Binding-site contacts:
Ligand atom C11 contacts residue TOJ1 of chain 1.F at 0.3 Å.
Ligand atom N3 contacts residue TO71 of chain 1.D at 0.2 Å (h-bond).
Ligand atom S1 contacts residue TO71 of chain 1.C at 0.2 Å (h-bond).
Ligand atom C10 contacts residue TO71 of chain 1.C at 0.2 Å.
Ligand atom C6 contacts residue TO71 of chain 1.C at 0.2 Å.
Ligand atom C9 contacts residue TO71 of chain 1.D at 0.1 Å.
Ligand atom C10 contacts residue TO71 of chain 1.D at 0.1 Å.
Ligand atom N2 contacts residue TOJ1 of chain 1.F at 0.1 Å (h-bond).
Ligand atom S1 contacts residue TO71 of chain 1.D at 0.1 Å (h-bond).
Ligand atom C3 contacts residue TO71 of chain 1.C at 0.4 Å.
Ligand atom C5 contacts residue TO71 of chain 1.D at 0.1 Å.
Ligand atom N1 contacts residue TO71 of chain 1.C at 0.1 Å (h-bond).
Ligand atom C8 contacts residue TO71 of chain 1.D at 0.1 Å.
Ligand atom C10 contacts residue TOJ1 of chain 1.F at 0.3 Å.
Ligand atom C4 contacts residue TO71 of chain 1.D at 0.1 Å.
Ligand atom C9 contacts residue TOJ1 of chain 1.F at 0.2 Å.
Ligand atom C3 contacts residue TO71 of chain 1.D at 0.2 Å.
Ligand atom C1 contacts residue TO71 of chain 1.D at 0.2 Å.
Ligand atom C7 contacts residue TOJ1 of chain 1.F at 0.2 Å.
Ligand atom C8 contacts residue TOJ1 of chain 1.F at 0.1 Å.
Ligand atom C8 contacts residue TO71 of chain 1.C at 0.1 Å.
Ligand atom N4 contacts residue TO71 of chain 1.D at 0.3 Å (h-bond).
Ligand atom N2 contacts residue TO71 of chain 1.C at 0.1 Å (h-bond).
Ligand atom N1 contacts residue TO71 of chain 1.D at 0.1 Å (h-bond).
Ligand atom N2 contacts residue TO71 of chain 1.D at 0.1 Å (h-bond).
Ligand atom C17 contacts residue TOJ1 of chain 1.F at 0.4 Å.
Ligand atom O2 contacts residue TO71 of chain 1.D at 0.2 Å (h-bond).
Ligand atom N3 contacts residue TOJ1 of chain 1.F at 0.3 Å (h-bond).
Ligand atom C7 contacts residue TO71 of chain 1.D at 0.1 Å.
Ligand atom N1 contacts residue TOJ1 of chain 1.F at 0.1 Å (h-bond).
Ligand atom C9 contacts residue TO71 of chain 1.C at 0.2 Å.
Ligand atom C6 contacts residue TOJ1 of chain 1.F at 0.1 Å.
Ligand atom C7 contacts residue TO71 of chain 1.C at 0.1 Å.
Ligand atom S1 contacts residue TOJ1 of chain 1.F at 0.3 Å (h-bond).
Ligand atom C2 contacts residue TO71 of chain 1.D at 0.1 Å.
Ligand atom C3 contacts residue TOJ1 of chain 1.F at 0.5 Å.
Ligand atom N3 contacts residue TO71 of chain 1.C at 0.3 Å (h-bond).
Ligand atom O1 contacts residue TO71 of chain 1.D at 0.4 Å (h-bond).
Ligand atom O3 contacts residue TO71 of chain 1.D at 0.4 Å (h-bond).
Ligand atom C6 contacts residue TO71 of chain 1.D at 0.1 Å.

Sequence of chain 1.A:
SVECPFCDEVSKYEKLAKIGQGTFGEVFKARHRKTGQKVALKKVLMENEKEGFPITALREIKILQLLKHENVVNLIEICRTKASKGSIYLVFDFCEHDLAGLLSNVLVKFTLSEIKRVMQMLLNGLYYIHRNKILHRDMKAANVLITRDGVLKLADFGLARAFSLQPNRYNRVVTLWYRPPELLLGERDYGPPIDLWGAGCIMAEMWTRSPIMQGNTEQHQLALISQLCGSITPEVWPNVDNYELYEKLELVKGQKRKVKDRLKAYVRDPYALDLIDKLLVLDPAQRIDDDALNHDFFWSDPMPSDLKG

A small-molecule ligand and the protein it binds are described below.
Small molecule (SMILES): Nc1nc(N[C@@H]2C[C@H]3CC[C@@H]2C3)sc1C(=O)c1ccccc1[N+](=O)[O-]